Binding-site contacts:
Ligand atom N2 contacts residue ASP95 of chain 1.A at 3.2 Å (salt-bridge).
Ligand atom O1 contacts residue HIS252 of chain 1.A at 3.3 Å (h-bond).
Ligand atom O1 contacts residue HIS212 of chain 1.A at 3.1 Å (h-bond).
Ligand atom O4P contacts residue ASP276 of chain 1.A at 3.5 Å.
Ligand atom O2 contacts residue ASP95 of chain 1.A at 2.5 Å (salt-bridge).
Ligand atom N2 contacts residue ASN274 of chain 1.A at 3.8 Å.
Ligand atom N2 contacts residue ASN27 of chain 1.A at 3.6 Å.
Ligand atom O1P contacts residue GLY253 of chain 1.A at 3.1 Å.
Ligand atom O1 contacts residue ASN274 of chain 1.A at 3.4 Å.
Ligand atom C1 contacts residue ASN274 of chain 1.A at 3.4 Å.
Ligand atom C1 contacts residue HIS212 of chain 1.A at 3.4 Å.
Ligand atom C1 contacts residue GLY253 of chain 1.A at 3.8 Å.
Ligand atom C1 contacts residue ZN1 of chain 1.C at 3.0 Å.
Ligand atom O2 contacts residue ZN1 of chain 1.C at 2.1 Å.
Ligand atom O2 contacts residue HIS252 of chain 1.A at 3.4 Å (h-bond).
Ligand atom O3P contacts residue ASN274 of chain 1.A at 3.7 Å.
Ligand atom O4P contacts residue GLY213 of chain 1.A at 3.8 Å.
Ligand atom O2P contacts residue GLY213 of chain 1.A at 2.9 Å (h-bond).
Ligand atom O3P contacts residue GLY254 of chain 1.A at 3.6 Å.
Ligand atom O2 contacts residue HIS212 of chain 1.A at 3.5 Å (h-bond).
Ligand atom O1P contacts residue HIS212 of chain 1.A at 3.4 Å.
Ligand atom O2 contacts residue HIS96 of chain 1.A at 3.1 Å (h-bond).
Ligand atom O2P contacts residue SER255 of chain 1.A at 3.6 Å.
Ligand atom O2 contacts residue ASN274 of chain 1.A at 3.4 Å (h-bond).
Ligand atom O3P contacts residue SER255 of chain 1.A at 2.5 Å (h-bond).
Ligand atom N2 contacts residue HIS212 of chain 1.A at 3.8 Å.
Ligand atom O1 contacts residue GLY253 of chain 1.A at 2.8 Å (h-bond).
Ligand atom O3P contacts residue ASP276 of chain 1.A at 3.0 Å (salt-bridge).
Ligand atom O4P contacts residue THR277 of chain 1.A at 2.6 Å (h-bond).
Ligand atom P contacts residue THR277 of chain 1.A at 3.8 Å.
Ligand atom O1 contacts residue ZN1 of chain 1.C at 2.4 Å.
Ligand atom N2 contacts residue ZN1 of chain 1.C at 2.9 Å.
Ligand atom P contacts residue SER255 of chain 1.A at 3.6 Å.
Ligand atom O2P contacts residue HIS212 of chain 1.A at 3.7 Å.
Ligand atom C2 contacts residue ASN274 of chain 1.A at 3.7 Å.
Ligand atom O3P contacts residue VAL275 of chain 1.A at 3.4 Å.
Ligand atom O2P contacts residue NA1 of chain 1.B at 2.5 Å (h-bond).
Ligand atom O2P contacts residue GLY253 of chain 1.A at 3.2 Å.
Ligand atom O3P contacts residue THR277 of chain 1.A at 3.7 Å.
Ligand atom P contacts residue GLY253 of chain 1.A at 3.7 Å.

The protein below binds the small molecule below.
Small molecule (SMILES): O=C(COP(=O)(O)O)NO

Sequence of chain 1.A:
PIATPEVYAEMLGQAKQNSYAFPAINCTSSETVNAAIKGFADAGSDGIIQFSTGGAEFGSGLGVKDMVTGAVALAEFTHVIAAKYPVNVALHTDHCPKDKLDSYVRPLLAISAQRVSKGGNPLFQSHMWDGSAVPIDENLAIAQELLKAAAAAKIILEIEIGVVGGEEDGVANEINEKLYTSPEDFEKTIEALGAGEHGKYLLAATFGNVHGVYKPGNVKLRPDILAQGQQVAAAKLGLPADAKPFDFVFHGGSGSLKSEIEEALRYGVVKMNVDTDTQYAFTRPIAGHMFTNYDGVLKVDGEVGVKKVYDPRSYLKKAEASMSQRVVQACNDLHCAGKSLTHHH

Sequence of chain 2.A:
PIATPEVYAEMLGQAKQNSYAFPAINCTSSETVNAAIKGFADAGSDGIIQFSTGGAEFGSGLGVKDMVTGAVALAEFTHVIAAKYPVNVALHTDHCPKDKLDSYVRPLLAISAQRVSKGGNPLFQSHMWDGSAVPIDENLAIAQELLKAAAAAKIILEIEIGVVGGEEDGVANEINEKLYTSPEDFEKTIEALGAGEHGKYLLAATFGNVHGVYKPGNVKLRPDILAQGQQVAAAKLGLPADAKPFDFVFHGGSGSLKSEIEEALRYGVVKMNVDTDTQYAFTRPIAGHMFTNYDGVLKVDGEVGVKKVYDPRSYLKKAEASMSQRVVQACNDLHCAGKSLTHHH